Binding-site contacts:
Ligand atom O contacts residue ASP211 of chain 4.A at 3.0 Å (salt-bridge).
Ligand atom C contacts residue GLY208 of chain 4.A at 3.4 Å.
Ligand atom O3 contacts residue ASP211 of chain 4.A at 4.1 Å.
Ligand atom CB contacts residue MG1 of chain 4.B at 4.2 Å.
Ligand atom OXT contacts residue ASP211 of chain 4.A at 3.7 Å.
Ligand atom CB contacts residue PRO209 of chain 4.A at 4.4 Å (hydrophobic).
Ligand atom CB contacts residue GLN183 of chain 4.A at 3.2 Å.
Ligand atom CB contacts residue PHE207 of chain 4.A at 4.3 Å (hydrophobic).
Ligand atom O3 contacts residue GLY208 of chain 4.A at 4.3 Å.
Ligand atom O3 contacts residue GLN183 of chain 4.A at 3.0 Å (h-bond).
Ligand atom O3 contacts residue MG1 of chain 4.B at 2.1 Å.
Ligand atom C contacts residue GLN183 of chain 4.A at 4.3 Å.
Ligand atom C contacts residue ASP211 of chain 4.A at 3.8 Å.
Ligand atom C contacts residue MG1 of chain 4.B at 2.9 Å.
Ligand atom CB contacts residue ARG101 of chain 4.A at 3.9 Å.
Ligand atom O contacts residue GLY208 of chain 4.A at 3.9 Å.
Ligand atom CA contacts residue GLU185 of chain 4.A at 3.5 Å.
Ligand atom OXT contacts residue MG1 of chain 4.B at 4.1 Å.
Ligand atom CA contacts residue ARG101 of chain 4.A at 3.6 Å.
Ligand atom CA contacts residue GLN183 of chain 4.A at 3.2 Å.
Ligand atom O contacts residue MG1 of chain 4.B at 2.2 Å.
Ligand atom C contacts residue PRO209 of chain 4.A at 4.1 Å (hydrophobic).
Ligand atom O contacts residue GLU185 of chain 4.A at 3.0 Å (salt-bridge).
Ligand atom CA contacts residue GLY208 of chain 4.A at 3.7 Å.
Ligand atom C contacts residue GLY210 of chain 4.A at 3.9 Å.
Ligand atom OXT contacts residue PRO209 of chain 4.A at 3.3 Å (h-bond).
Ligand atom C contacts residue GLU185 of chain 4.A at 3.6 Å.
Ligand atom O contacts residue GLY210 of chain 4.A at 4.1 Å.
Ligand atom OXT contacts residue GLY208 of chain 4.A at 3.2 Å.
Ligand atom CB contacts residue GLY208 of chain 4.A at 3.9 Å.
Ligand atom O3 contacts residue ARG101 of chain 4.A at 2.6 Å (salt-bridge).
Ligand atom OXT contacts residue GLY210 of chain 4.A at 3.0 Å (h-bond).
Ligand atom O3 contacts residue GLU185 of chain 4.A at 3.1 Å (salt-bridge).
Ligand atom CA contacts residue MG1 of chain 4.B at 2.8 Å.

Sequence of chain 4.A:
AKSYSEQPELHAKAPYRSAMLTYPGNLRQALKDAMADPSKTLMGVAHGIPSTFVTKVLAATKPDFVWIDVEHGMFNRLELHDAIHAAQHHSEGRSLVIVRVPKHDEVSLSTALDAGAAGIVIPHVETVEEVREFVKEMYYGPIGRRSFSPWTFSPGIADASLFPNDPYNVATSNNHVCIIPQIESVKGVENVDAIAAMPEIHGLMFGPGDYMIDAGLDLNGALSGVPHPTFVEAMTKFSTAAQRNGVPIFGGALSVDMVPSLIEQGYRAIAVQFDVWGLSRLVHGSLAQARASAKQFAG

This protein binds this small molecule.
Small molecule (SMILES): CC(=O)C(=O)O